Binding-site contacts:
Ligand atom CA contacts residue HIS54 of chain 1.A at 3.6 Å.
Ligand atom CG2 contacts residue ILE66 of chain 1.A at 3.5 Å (hydrophobic).
Ligand atom C contacts residue ILE86 of chain 1.A at 3.7 Å (hydrophobic).
Ligand atom CE2 contacts residue SER43 of chain 1.A at 3.4 Å.
Ligand atom CB contacts residue HIS54 of chain 1.A at 3.7 Å.
Ligand atom O3P contacts residue SER43 of chain 1.A at 2.9 Å (h-bond).
Ligand atom O2P contacts residue ARG33 of chain 1.A at 2.8 Å (salt-bridge).
Ligand atom O3P contacts residue SER35 of chain 1.A at 3.2 Å.
Ligand atom OD2 contacts residue ARG69 of chain 1.A at 3.0 Å (salt-bridge).
Ligand atom CG1 contacts residue TYR81 of chain 1.A at 3.5 Å (hydrophobic).
Ligand atom O contacts residue PHE55 of chain 1.A at 3.5 Å.
Ligand atom OH contacts residue SER37 of chain 1.A at 3.5 Å (h-bond).
Ligand atom ND1 contacts residue ARG14 of chain 1.A at 3.7 Å.
Ligand atom CD2 contacts residue LYS56 of chain 1.A at 3.7 Å.
Ligand atom O2P contacts residue ARG14 of chain 1.A at 2.9 Å (salt-bridge).
Ligand atom C contacts residue HIS54 of chain 1.A at 3.8 Å.
Ligand atom CG contacts residue ARG69 of chain 1.A at 3.6 Å.
Ligand atom P contacts residue SER43 of chain 1.A at 3.6 Å.
Ligand atom OD2 contacts residue HIS54 of chain 1.A at 2.9 Å (h-bond).
Ligand atom CB contacts residue PRO85 of chain 1.A at 3.4 Å (hydrophobic).
Ligand atom CA contacts residue ILE86 of chain 1.A at 3.5 Å (hydrophobic).
Ligand atom CB contacts residue THR88 of chain 1.A at 3.7 Å.
Ligand atom O contacts residue PHE87 of chain 1.A at 3.3 Å.
Ligand atom CD2 contacts residue HIS54 of chain 1.A at 3.6 Å.
Ligand atom O3P contacts residue GLU36 of chain 1.A at 2.8 Å (salt-bridge).
Ligand atom OH contacts residue SER43 of chain 1.A at 3.2 Å (h-bond).
Ligand atom CG contacts residue LYS53 of chain 1.A at 3.5 Å.
Ligand atom O1P contacts residue GLU36 of chain 1.A at 3.6 Å.
Ligand atom O contacts residue ARG14 of chain 1.A at 3.2 Å (salt-bridge).
Ligand atom OH contacts residue SER35 of chain 1.A at 3.3 Å (h-bond).
Ligand atom CZ contacts residue SER43 of chain 1.A at 3.7 Å.
Ligand atom O3P contacts residue ARG33 of chain 1.A at 2.8 Å (salt-bridge).
Ligand atom OD1 contacts residue LYS53 of chain 1.A at 3.7 Å.
Ligand atom N contacts residue ILE86 of chain 1.A at 3.0 Å (h-bond).
Ligand atom CE1 contacts residue GLU36 of chain 1.A at 3.1 Å.
Ligand atom N contacts residue HIS54 of chain 1.A at 2.9 Å (h-bond).
Ligand atom O1P contacts residue SER37 of chain 1.A at 3.0 Å (h-bond).
Ligand atom CE1 contacts residue SER37 of chain 1.A at 3.6 Å.
Ligand atom OD2 contacts residue LYS53 of chain 1.A at 3.3 Å.
Ligand atom CB contacts residue HIS54 of chain 1.A at 3.7 Å.

Sequence of chain 1.A:
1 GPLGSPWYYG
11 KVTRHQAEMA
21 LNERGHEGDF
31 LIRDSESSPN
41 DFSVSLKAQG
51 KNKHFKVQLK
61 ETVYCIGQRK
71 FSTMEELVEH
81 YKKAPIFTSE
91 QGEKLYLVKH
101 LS

A protein and the small-molecule ligand that binds it are described below.
Small molecule (SMILES): CC[C@H](C)[C@H](NC(=O)[C@@H](N)CC1=NC=NC1)C(=O)N[C@@H](Cc1ccc(OP(=O)(O)O)cc1)C(=O)N[C@@H](CC(=O)O)C(=O)N[C@@H](CCC(=O)O)C(=O)N[C@H](C(=O)N[C@@H](C)C(=O)N[C@@H](C)C(=O)N[C@H](C=O)CC(=O)O)C(C)C